A protein and the small-molecule ligand that binds it are described below.
Small molecule (SMILES): C[C@]12CCc3c(ccc4cc(O)ccc34)[C@@H]1CCC2=O

Sequence of chain 1.A:
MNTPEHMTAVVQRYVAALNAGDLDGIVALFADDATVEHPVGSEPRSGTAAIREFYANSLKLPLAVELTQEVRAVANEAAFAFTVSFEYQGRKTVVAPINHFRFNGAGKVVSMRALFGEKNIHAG

Binding-site contacts:
Ligand atom C11 contacts residue VAL84 of chain 1.A at 3.9 Å (hydrophobic).
Ligand atom C27 contacts residue PHE54 of chain 1.A at 4.2 Å (hydrophobic).
Ligand atom O26 contacts residue ASN99 of chain 1.A at 3.0 Å (h-bond).
Ligand atom C12 contacts residue HIS38 of chain 1.A at 4.1 Å.
Ligand atom C19 contacts residue VAL84 of chain 1.A at 3.8 Å (hydrophobic).
Ligand atom C2 contacts residue PHE86 of chain 1.A at 3.6 Å (hydrophobic).
Ligand atom O1 contacts residue PHE86 of chain 1.A at 4.2 Å.
Ligand atom C4 contacts residue VAL84 of chain 1.A at 4.2 Å (hydrophobic).
Ligand atom C26 contacts residue TYR14 of chain 1.A at 3.4 Å (hydrophobic).
Ligand atom C25 contacts residue TYR55 of chain 1.A at 4.0 Å (hydrophobic).
Ligand atom O26 contacts residue TYR14 of chain 1.A at 2.7 Å (h-bond).
Ligand atom O26 contacts residue MET112 of chain 1.A at 3.9 Å.
Ligand atom C1 contacts residue VAL95 of chain 1.A at 3.8 Å (hydrophobic).
Ligand atom C26 contacts residue ASN99 of chain 1.A at 4.2 Å.
Ligand atom C19 contacts residue PRO97 of chain 1.A at 3.6 Å (hydrophobic).
Ligand atom C16 contacts residue VAL84 of chain 1.A at 4.0 Å (hydrophobic).
Ligand atom C5 contacts residue PHE116 of chain 1.A at 3.6 Å (hydrophobic).
Ligand atom C25 contacts residue TYR14 of chain 1.A at 3.4 Å (hydrophobic).
Ligand atom C19 contacts residue PHE116 of chain 1.A at 4.2 Å (hydrophobic).
Ligand atom C1 contacts residue PHE86 of chain 1.A at 4.2 Å (hydrophobic).
Ligand atom C4 contacts residue HIS38 of chain 1.A at 3.5 Å.
Ligand atom C18 contacts residue VAL84 of chain 1.A at 4.2 Å (hydrophobic).
Ligand atom C5 contacts residue VAL95 of chain 1.A at 3.7 Å (hydrophobic).
Ligand atom C13 contacts residue VAL84 of chain 1.A at 3.6 Å (hydrophobic).
Ligand atom C3 contacts residue PHE86 of chain 1.A at 3.9 Å (hydrophobic).
Ligand atom C27 contacts residue HIS38 of chain 1.A at 2.8 Å.
Ligand atom C10 contacts residue PHE86 of chain 1.A at 4.0 Å (hydrophobic).
Ligand atom C25 contacts residue LEU18 of chain 1.A at 3.8 Å (hydrophobic).
Ligand atom C17 contacts residue HIS38 of chain 1.A at 3.9 Å.
Ligand atom C13 contacts residue HIS38 of chain 1.A at 3.3 Å.
Ligand atom C12 contacts residue VAL84 of chain 1.A at 3.8 Å (hydrophobic).
Ligand atom C24 contacts residue LEU63 of chain 1.A at 4.1 Å (hydrophobic).
Ligand atom O26 contacts residue PHE82 of chain 1.A at 3.9 Å.
Ligand atom C6 contacts residue VAL95 of chain 1.A at 3.5 Å (hydrophobic).
Ligand atom C18 contacts residue PRO97 of chain 1.A at 3.7 Å (hydrophobic).
Ligand atom C5 contacts residue HIS38 of chain 1.A at 3.6 Å.
Ligand atom C18 contacts residue PHE82 of chain 1.A at 3.8 Å (hydrophobic).
Ligand atom C19 contacts residue HIS38 of chain 1.A at 3.1 Å.
Ligand atom C6 contacts residue PHE116 of chain 1.A at 3.8 Å (hydrophobic).
Ligand atom C18 contacts residue HIS38 of chain 1.A at 3.8 Å.